A protein and the small-molecule ligand that binds it are described below.
Small molecule (SMILES): CC(=O)N[C@@H]1[C@@H](O)[C@H](O)[C@@H](CO)O[C@H]1O

Binding-site contacts:
Ligand atom C6 contacts residue GLU94 of chain 1.A at 4.3 Å.
Ligand atom C1 contacts residue GLU94 of chain 1.A at 4.0 Å.
Ligand atom O6 contacts residue GLU94 of chain 1.A at 3.3 Å (salt-bridge).
Ligand atom C4 contacts residue ASN62 of chain 1.A at 4.2 Å.
Ligand atom C7 contacts residue ASN62 of chain 1.A at 3.4 Å.
Ligand atom N2 contacts residue ASN62 of chain 1.A at 3.0 Å (h-bond).
Ligand atom C7 contacts residue GLY61 of chain 1.A at 4.5 Å.
Ligand atom C5 contacts residue ASN62 of chain 1.A at 3.6 Å.
Ligand atom C3 contacts residue ASN62 of chain 1.A at 3.7 Å.
Ligand atom C1 contacts residue ASN62 of chain 1.A at 1.4 Å.
Ligand atom C5 contacts residue GLU94 of chain 1.A at 4.3 Å.
Ligand atom C2 contacts residue ASN62 of chain 1.A at 2.5 Å.
Ligand atom O5 contacts residue GLU94 of chain 1.A at 3.3 Å (salt-bridge).
Ligand atom O7 contacts residue ASN62 of chain 1.A at 3.3 Å (h-bond).
Ligand atom O5 contacts residue ASN62 of chain 1.A at 2.3 Å (h-bond).
Ligand atom O7 contacts residue GLY61 of chain 1.A at 4.3 Å.
Ligand atom C8 contacts residue GLY61 of chain 1.A at 4.0 Å.

Sequence of chain 1.A:
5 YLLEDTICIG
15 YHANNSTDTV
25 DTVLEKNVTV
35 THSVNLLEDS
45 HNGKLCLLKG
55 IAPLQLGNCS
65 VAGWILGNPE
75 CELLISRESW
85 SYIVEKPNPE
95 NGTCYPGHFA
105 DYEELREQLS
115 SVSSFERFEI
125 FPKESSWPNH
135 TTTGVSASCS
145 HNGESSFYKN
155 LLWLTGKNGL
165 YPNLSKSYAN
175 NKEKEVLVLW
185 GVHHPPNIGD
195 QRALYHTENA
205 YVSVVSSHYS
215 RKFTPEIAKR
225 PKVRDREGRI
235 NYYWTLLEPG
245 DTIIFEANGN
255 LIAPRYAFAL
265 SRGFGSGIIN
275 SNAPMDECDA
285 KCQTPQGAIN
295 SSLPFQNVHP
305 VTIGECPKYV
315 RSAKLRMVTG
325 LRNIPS